Binding-site contacts:
Ligand atom O7 contacts residue ASN1134 of chain 1.C at 3.2 Å (h-bond).
Ligand atom C2 contacts residue ASN1134 of chain 1.C at 2.5 Å.
Ligand atom C8 contacts residue ASN1134 of chain 1.C at 4.4 Å.
Ligand atom O5 contacts residue ASN1134 of chain 1.C at 2.4 Å (h-bond).
Ligand atom N2 contacts residue ASN1134 of chain 1.C at 2.9 Å (h-bond).
Ligand atom C3 contacts residue ASN1134 of chain 1.C at 3.8 Å.
Ligand atom C5 contacts residue ASN1134 of chain 1.C at 3.7 Å.
Ligand atom C7 contacts residue ASN1134 of chain 1.C at 3.2 Å.
Ligand atom C4 contacts residue ASN1134 of chain 1.C at 4.2 Å.
Ligand atom C1 contacts residue ASN1134 of chain 1.C at 1.4 Å.

A small-molecule ligand and the protein it binds are described below.
Small molecule (SMILES): CC(=O)N[C@H]1[C@H](O[C@H]2[C@H](O)[C@@H](NC(C)=O)CO[C@@H]2CO)O[C@H](CO)[C@@H](O)[C@@H]1O

Sequence of chain 1.C:
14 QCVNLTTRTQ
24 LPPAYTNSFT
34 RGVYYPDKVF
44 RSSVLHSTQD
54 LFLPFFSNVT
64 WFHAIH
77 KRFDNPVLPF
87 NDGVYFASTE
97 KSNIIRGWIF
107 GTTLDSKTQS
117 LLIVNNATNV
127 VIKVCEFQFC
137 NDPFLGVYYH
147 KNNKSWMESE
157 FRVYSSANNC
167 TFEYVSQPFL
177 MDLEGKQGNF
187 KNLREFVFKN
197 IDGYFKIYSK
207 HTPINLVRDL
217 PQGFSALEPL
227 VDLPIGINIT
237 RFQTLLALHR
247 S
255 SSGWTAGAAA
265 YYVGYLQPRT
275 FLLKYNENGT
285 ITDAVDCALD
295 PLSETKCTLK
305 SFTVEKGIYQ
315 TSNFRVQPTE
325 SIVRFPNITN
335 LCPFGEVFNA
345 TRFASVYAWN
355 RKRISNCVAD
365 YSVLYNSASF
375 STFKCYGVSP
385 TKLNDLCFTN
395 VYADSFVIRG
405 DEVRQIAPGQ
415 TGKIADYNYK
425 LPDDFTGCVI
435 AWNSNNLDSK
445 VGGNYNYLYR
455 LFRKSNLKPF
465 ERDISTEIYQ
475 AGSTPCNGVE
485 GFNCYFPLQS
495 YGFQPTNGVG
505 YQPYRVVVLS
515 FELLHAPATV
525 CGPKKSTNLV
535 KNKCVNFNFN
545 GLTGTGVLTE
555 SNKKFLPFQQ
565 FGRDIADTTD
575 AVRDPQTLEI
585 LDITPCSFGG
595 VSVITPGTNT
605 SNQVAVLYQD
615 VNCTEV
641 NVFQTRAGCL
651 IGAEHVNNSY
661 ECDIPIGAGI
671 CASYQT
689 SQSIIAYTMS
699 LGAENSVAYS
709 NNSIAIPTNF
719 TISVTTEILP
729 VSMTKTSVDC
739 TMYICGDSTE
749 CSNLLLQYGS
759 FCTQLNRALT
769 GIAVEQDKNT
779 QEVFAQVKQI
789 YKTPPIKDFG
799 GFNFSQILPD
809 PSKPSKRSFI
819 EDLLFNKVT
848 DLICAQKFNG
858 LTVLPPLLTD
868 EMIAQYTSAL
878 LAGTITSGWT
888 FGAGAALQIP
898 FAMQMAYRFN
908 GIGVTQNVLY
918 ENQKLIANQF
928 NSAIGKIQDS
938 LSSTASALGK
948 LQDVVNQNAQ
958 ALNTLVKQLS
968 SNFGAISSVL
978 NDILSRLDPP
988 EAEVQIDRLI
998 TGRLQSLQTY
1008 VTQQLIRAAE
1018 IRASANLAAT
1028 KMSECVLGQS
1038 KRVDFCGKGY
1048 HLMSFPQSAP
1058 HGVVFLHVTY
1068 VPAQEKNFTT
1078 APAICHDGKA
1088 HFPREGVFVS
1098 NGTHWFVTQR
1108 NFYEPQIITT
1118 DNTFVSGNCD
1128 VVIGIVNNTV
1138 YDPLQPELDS